A small-molecule ligand and the protein it binds are described below.
Small molecule (SMILES): NC(=O)N[C@H](N)C(=O)O

Binding-site contacts:
Ligand atom OXT contacts residue HIS205 of chain 1.G at 3.3 Å (h-bond).
Ligand atom OE contacts residue MET191 of chain 1.G at 3.3 Å (h-bond).
Ligand atom CA contacts residue MN1 of chain 1.CA at 3.2 Å.
Ligand atom NE contacts residue TYR255 of chain 1.G at 4.2 Å.
Ligand atom CG contacts residue MN1 of chain 1.CA at 3.3 Å.
Ligand atom OE contacts residue TYR220 of chain 1.G at 3.8 Å.
Ligand atom OE contacts residue TYR255 of chain 1.G at 2.9 Å (h-bond).
Ligand atom NE contacts residue MET237 of chain 1.G at 3.7 Å.
Ligand atom CA contacts residue GLU203 of chain 1.G at 3.5 Å.
Ligand atom OXT contacts residue HIS209 of chain 1.G at 2.9 Å (h-bond).
Ligand atom NE contacts residue HIS209 of chain 1.G at 3.7 Å.
Ligand atom CG contacts residue GLN243 of chain 1.G at 3.4 Å.
Ligand atom NE contacts residue MN1 of chain 1.CA at 3.5 Å.
Ligand atom NB contacts residue HIS209 of chain 1.G at 3.2 Å (h-bond).
Ligand atom CG contacts residue GLU203 of chain 1.G at 3.9 Å.
Ligand atom C contacts residue MN1 of chain 1.CA at 3.1 Å.
Ligand atom CG contacts residue TYR255 of chain 1.G at 3.9 Å (hydrophobic).
Ligand atom NE contacts residue TYR220 of chain 1.G at 3.0 Å (h-bond).
Ligand atom NB contacts residue GLN243 of chain 1.G at 3.4 Å (h-bond).
Ligand atom OXT contacts residue MN1 of chain 1.CA at 2.3 Å.
Ligand atom NB contacts residue GLU203 of chain 1.G at 3.1 Å (salt-bridge).
Ligand atom CG contacts residue LEU257 of chain 1.G at 3.7 Å (hydrophobic).
Ligand atom C contacts residue LYS259 of chain 1.G at 3.6 Å.
Ligand atom NE contacts residue GLN243 of chain 1.G at 2.5 Å (h-bond).
Ligand atom N contacts residue MET191 of chain 1.G at 4.0 Å.
Ligand atom C contacts residue GLU203 of chain 1.G at 3.6 Å.
Ligand atom NB contacts residue MN1 of chain 1.CA at 2.4 Å.
Ligand atom OE contacts residue LEU257 of chain 1.G at 3.7 Å.
Ligand atom O contacts residue LYS259 of chain 1.G at 2.8 Å (salt-bridge).
Ligand atom CG contacts residue HIS209 of chain 1.G at 3.9 Å.
Ligand atom OXT contacts residue LYS259 of chain 1.G at 3.5 Å (salt-bridge).
Ligand atom N contacts residue MN1 of chain 1.CA at 3.9 Å.
Ligand atom CG contacts residue TYR220 of chain 1.G at 3.9 Å (hydrophobic).
Ligand atom OXT contacts residue GLU203 of chain 1.G at 3.4 Å (salt-bridge).
Ligand atom CA contacts residue LEU257 of chain 1.G at 3.9 Å (hydrophobic).
Ligand atom CA contacts residue HIS209 of chain 1.G at 4.1 Å.
Ligand atom NB contacts residue LEU257 of chain 1.G at 3.8 Å.
Ligand atom N contacts residue GLU203 of chain 1.G at 2.6 Å (salt-bridge).
Ligand atom CA contacts residue MET191 of chain 1.G at 4.0 Å (hydrophobic).
Ligand atom C contacts residue HIS209 of chain 1.G at 3.9 Å.

Sequence of chain 1.G:
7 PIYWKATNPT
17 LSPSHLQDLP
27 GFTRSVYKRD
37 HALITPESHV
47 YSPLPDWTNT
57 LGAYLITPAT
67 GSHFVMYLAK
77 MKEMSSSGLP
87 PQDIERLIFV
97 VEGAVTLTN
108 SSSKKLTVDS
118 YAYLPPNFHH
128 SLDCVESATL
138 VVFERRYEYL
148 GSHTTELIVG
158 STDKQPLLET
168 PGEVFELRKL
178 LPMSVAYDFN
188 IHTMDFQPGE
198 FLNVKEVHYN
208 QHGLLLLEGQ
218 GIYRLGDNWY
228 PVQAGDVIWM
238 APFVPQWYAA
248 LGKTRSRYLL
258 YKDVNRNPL